Binding-site contacts:
Ligand atom C16 contacts residue VOM1 of chain 1.N at 3.5 Å.
Ligand atom N24 contacts residue VOM1 of chain 1.N at 3.7 Å.
Ligand atom C10 contacts residue ASP74 of chain 1.A at 3.2 Å.
Ligand atom C20 contacts residue VOM1 of chain 1.N at 3.7 Å.
Ligand atom C19 contacts residue VOM1 of chain 1.N at 3.6 Å.
Ligand atom N29 contacts residue VOM1 of chain 1.N at 3.6 Å.
Ligand atom C12 contacts residue LEU2 of chain 1.A at 3.6 Å (hydrophobic).
Ligand atom N26 contacts residue ASP74 of chain 1.C at 3.4 Å (salt-bridge).
Ligand atom C27 contacts residue VAL1 of chain 1.A at 3.8 Å (hydrophobic).
Ligand atom O28 contacts residue THR134 of chain 1.C at 3.7 Å.
Ligand atom C5 contacts residue PRO77 of chain 1.C at 3.8 Å (hydrophobic).
Ligand atom C7 contacts residue LEU2 of chain 1.A at 3.2 Å (hydrophobic).
Ligand atom F14 contacts residue PRO77 of chain 1.C at 3.5 Å.
Ligand atom C23 contacts residue VOM1 of chain 1.N at 3.6 Å.
Ligand atom N26 contacts residue VOM1 of chain 1.N at 3.8 Å.
Ligand atom C1 contacts residue VOM1 of chain 1.N at 3.7 Å.
Ligand atom C25 contacts residue PRO77 of chain 1.C at 3.7 Å (hydrophobic).
Ligand atom C2 contacts residue VOM1 of chain 1.N at 3.8 Å.
Ligand atom N24 contacts residue PRO77 of chain 1.C at 3.4 Å.
Ligand atom C23 contacts residue PRO77 of chain 1.C at 3.7 Å (hydrophobic).
Ligand atom C10 contacts residue VAL73 of chain 1.A at 3.6 Å (hydrophobic).
Ligand atom C10 contacts residue LYS7 of chain 1.A at 3.7 Å.
Ligand atom C27 contacts residue THR134 of chain 1.C at 3.8 Å.
Ligand atom O28 contacts residue VAL1 of chain 1.A at 3.1 Å (h-bond).
Ligand atom N26 contacts residue PRO77 of chain 1.C at 3.8 Å.
Ligand atom C1 contacts residue ASP74 of chain 1.A at 3.4 Å.
Ligand atom O15 contacts residue VOM1 of chain 1.N at 3.5 Å (h-bond).
Ligand atom C11 contacts residue VAL73 of chain 1.A at 3.2 Å (hydrophobic).
Ligand atom C17 contacts residue VOM1 of chain 1.N at 3.7 Å.
Ligand atom C20 contacts residue VAL1 of chain 1.A at 3.8 Å (hydrophobic).
Ligand atom C6 contacts residue VAL1 of chain 1.A at 3.7 Å (hydrophobic).
Ligand atom C25 contacts residue VOM1 of chain 1.N at 3.6 Å.
Ligand atom C18 contacts residue VOM1 of chain 1.N at 3.5 Å.
Ligand atom C7 contacts residue VAL1 of chain 1.A at 3.5 Å (hydrophobic).
Ligand atom N29 contacts residue THR134 of chain 1.C at 3.2 Å.
Ligand atom O28 contacts residue VOM1 of chain 1.N at 3.6 Å.
Ligand atom C27 contacts residue VOM1 of chain 1.N at 3.6 Å.
Ligand atom F14 contacts residue ASN78 of chain 1.C at 3.9 Å.
Ligand atom C19 contacts residue VAL1 of chain 1.A at 3.9 Å (hydrophobic).
Ligand atom N13 contacts residue LEU2 of chain 1.A at 3.3 Å (h-bond).

Sequence of chain 1.C:
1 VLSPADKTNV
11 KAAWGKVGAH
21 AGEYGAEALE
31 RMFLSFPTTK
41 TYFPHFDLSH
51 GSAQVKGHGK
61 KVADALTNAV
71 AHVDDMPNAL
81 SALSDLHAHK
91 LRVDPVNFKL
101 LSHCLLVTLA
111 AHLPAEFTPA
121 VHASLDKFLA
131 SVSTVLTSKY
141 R

This small molecule binds to this protein.
Small molecule (SMILES): C[C@H](Oc1cc2cc(C(N)=O)ccc2nc1N)c1cc(F)ccc1-n1cccn1

Sequence of chain 1.A:
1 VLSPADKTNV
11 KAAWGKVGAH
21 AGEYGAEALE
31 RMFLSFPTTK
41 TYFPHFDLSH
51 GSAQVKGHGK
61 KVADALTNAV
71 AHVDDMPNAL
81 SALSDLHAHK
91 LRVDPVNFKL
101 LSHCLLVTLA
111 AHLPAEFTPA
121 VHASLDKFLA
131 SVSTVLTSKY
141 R